Sequence of chain 1.B:
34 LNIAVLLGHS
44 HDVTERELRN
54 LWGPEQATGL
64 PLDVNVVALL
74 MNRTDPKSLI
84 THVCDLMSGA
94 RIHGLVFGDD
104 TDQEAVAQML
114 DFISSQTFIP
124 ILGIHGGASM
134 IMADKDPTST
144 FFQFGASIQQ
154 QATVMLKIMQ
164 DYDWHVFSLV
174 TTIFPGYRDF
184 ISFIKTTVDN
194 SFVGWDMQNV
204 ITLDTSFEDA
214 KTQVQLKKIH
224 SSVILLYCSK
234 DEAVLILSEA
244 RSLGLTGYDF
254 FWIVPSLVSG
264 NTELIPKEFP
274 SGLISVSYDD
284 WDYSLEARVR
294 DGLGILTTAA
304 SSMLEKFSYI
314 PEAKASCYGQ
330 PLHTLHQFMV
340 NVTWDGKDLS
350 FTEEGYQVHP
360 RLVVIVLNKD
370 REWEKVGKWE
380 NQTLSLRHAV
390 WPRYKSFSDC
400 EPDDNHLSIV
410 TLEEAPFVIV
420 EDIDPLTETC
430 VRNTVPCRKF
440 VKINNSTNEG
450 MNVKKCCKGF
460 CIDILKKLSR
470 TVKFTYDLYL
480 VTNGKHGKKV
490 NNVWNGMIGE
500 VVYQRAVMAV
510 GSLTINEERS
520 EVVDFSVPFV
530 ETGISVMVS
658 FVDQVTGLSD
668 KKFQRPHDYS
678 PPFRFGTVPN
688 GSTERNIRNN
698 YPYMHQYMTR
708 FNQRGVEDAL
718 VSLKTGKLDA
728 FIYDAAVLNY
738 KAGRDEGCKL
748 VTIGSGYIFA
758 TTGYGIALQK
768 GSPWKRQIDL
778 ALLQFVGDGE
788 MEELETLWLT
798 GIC

Binding-site contacts:
Ligand atom C7 contacts residue ILE442 of chain 1.B at 4.5 Å (hydrophobic).
Ligand atom O7 contacts residue ILE442 of chain 1.B at 4.0 Å.
Ligand atom C3 contacts residue ASN443 of chain 1.B at 3.8 Å.
Ligand atom C1 contacts residue ASN443 of chain 1.B at 1.4 Å.
Ligand atom N2 contacts residue ILE442 of chain 1.B at 4.0 Å.
Ligand atom O5 contacts residue ASN443 of chain 1.B at 2.4 Å (h-bond).
Ligand atom N2 contacts residue ASN443 of chain 1.B at 2.9 Å (h-bond).
Ligand atom C7 contacts residue ASN443 of chain 1.B at 4.0 Å.
Ligand atom N2 contacts residue GLU448 of chain 1.B at 4.5 Å.
Ligand atom C8 contacts residue ASN443 of chain 1.B at 4.4 Å.
Ligand atom C4 contacts residue ASN443 of chain 1.B at 4.3 Å.
Ligand atom C5 contacts residue ASN443 of chain 1.B at 3.7 Å.
Ligand atom C2 contacts residue ASN443 of chain 1.B at 2.5 Å.

A small-molecule ligand and the protein it binds are described below.
Small molecule (SMILES): CC(=O)N[C@@H]1[C@@H](O)[C@H](O)[C@@H](CO)O[C@H]1O